Sequence of chain 15.A:
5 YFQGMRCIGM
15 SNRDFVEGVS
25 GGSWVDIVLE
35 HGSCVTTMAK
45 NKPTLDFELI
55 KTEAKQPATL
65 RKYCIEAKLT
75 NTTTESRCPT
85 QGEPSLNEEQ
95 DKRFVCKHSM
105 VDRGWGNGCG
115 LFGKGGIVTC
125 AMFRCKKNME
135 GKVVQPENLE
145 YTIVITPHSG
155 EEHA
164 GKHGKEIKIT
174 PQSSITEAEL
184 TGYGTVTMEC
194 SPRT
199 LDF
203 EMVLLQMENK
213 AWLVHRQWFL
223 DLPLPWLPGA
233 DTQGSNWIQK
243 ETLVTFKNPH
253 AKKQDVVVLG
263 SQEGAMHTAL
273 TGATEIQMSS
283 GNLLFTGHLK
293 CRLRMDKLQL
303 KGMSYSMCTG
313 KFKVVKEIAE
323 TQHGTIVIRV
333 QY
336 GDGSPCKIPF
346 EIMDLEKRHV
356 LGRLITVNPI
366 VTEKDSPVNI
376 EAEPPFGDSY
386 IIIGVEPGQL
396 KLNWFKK

This small molecule binds to this protein.
Small molecule (SMILES): CC(=O)N[C@@H]1[C@@H](O)[C@H](O)[C@@H](CO)O[C@H]1O

Binding-site contacts:
Ligand atom C5 contacts residue NAG1 of chain 15.N at 3.7 Å.
Ligand atom C8 contacts residue ASN75 of chain 15.A at 3.0 Å.
Ligand atom C2 contacts residue ASN75 of chain 15.A at 2.6 Å.
Ligand atom C3 contacts residue ASN75 of chain 15.A at 3.5 Å.
Ligand atom C7 contacts residue ASN75 of chain 15.A at 2.8 Å.
Ligand atom O5 contacts residue ASN75 of chain 15.A at 2.1 Å (h-bond).
Ligand atom O3 contacts residue NAG1 of chain 15.N at 2.4 Å (h-bond).
Ligand atom O6 contacts residue CYS45 of chain 15.B at 3.4 Å (h-bond).
Ligand atom O4 contacts residue NAG1 of chain 15.N at 1.6 Å.
Ligand atom C4 contacts residue ASN75 of chain 15.A at 4.0 Å.
Ligand atom C6 contacts residue THR48 of chain 15.B at 4.4 Å.
Ligand atom C3 contacts residue NAG1 of chain 15.N at 3.3 Å.
Ligand atom O6 contacts residue NAG1 of chain 15.N at 4.1 Å.
Ligand atom O7 contacts residue ASN75 of chain 15.A at 3.2 Å (h-bond).
Ligand atom C8 contacts residue PHE98 of chain 15.A at 3.6 Å (hydrophobic).
Ligand atom O6 contacts residue GLU46 of chain 15.B at 3.8 Å.
Ligand atom N2 contacts residue ASN75 of chain 15.A at 3.0 Å (h-bond).
Ligand atom C6 contacts residue CYS45 of chain 15.B at 4.4 Å (hydrophobic).
Ligand atom C6 contacts residue NAG1 of chain 15.N at 3.4 Å.
Ligand atom C4 contacts residue NAG1 of chain 15.N at 2.9 Å.
Ligand atom O6 contacts residue ASN75 of chain 15.A at 3.8 Å.
Ligand atom O7 contacts residue MET126 of chain 15.A at 3.1 Å.
Ligand atom C7 contacts residue MET126 of chain 15.A at 3.8 Å (hydrophobic).
Ligand atom C6 contacts residue ASN75 of chain 15.A at 3.8 Å.
Ligand atom C1 contacts residue ASN75 of chain 15.A at 1.3 Å.
Ligand atom C5 contacts residue ASN75 of chain 15.A at 3.2 Å.
Ligand atom C2 contacts residue NAG1 of chain 15.N at 4.1 Å.
Ligand atom O5 contacts residue THR48 of chain 15.B at 4.0 Å.
Ligand atom C8 contacts residue MET126 of chain 15.A at 3.7 Å (hydrophobic).
Ligand atom O6 contacts residue THR48 of chain 15.B at 4.0 Å.

Sequence of chain 15.B:
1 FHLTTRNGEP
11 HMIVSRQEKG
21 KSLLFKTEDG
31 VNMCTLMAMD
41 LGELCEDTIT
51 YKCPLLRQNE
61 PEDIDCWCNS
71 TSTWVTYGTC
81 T